Sequence of chain 1.C:
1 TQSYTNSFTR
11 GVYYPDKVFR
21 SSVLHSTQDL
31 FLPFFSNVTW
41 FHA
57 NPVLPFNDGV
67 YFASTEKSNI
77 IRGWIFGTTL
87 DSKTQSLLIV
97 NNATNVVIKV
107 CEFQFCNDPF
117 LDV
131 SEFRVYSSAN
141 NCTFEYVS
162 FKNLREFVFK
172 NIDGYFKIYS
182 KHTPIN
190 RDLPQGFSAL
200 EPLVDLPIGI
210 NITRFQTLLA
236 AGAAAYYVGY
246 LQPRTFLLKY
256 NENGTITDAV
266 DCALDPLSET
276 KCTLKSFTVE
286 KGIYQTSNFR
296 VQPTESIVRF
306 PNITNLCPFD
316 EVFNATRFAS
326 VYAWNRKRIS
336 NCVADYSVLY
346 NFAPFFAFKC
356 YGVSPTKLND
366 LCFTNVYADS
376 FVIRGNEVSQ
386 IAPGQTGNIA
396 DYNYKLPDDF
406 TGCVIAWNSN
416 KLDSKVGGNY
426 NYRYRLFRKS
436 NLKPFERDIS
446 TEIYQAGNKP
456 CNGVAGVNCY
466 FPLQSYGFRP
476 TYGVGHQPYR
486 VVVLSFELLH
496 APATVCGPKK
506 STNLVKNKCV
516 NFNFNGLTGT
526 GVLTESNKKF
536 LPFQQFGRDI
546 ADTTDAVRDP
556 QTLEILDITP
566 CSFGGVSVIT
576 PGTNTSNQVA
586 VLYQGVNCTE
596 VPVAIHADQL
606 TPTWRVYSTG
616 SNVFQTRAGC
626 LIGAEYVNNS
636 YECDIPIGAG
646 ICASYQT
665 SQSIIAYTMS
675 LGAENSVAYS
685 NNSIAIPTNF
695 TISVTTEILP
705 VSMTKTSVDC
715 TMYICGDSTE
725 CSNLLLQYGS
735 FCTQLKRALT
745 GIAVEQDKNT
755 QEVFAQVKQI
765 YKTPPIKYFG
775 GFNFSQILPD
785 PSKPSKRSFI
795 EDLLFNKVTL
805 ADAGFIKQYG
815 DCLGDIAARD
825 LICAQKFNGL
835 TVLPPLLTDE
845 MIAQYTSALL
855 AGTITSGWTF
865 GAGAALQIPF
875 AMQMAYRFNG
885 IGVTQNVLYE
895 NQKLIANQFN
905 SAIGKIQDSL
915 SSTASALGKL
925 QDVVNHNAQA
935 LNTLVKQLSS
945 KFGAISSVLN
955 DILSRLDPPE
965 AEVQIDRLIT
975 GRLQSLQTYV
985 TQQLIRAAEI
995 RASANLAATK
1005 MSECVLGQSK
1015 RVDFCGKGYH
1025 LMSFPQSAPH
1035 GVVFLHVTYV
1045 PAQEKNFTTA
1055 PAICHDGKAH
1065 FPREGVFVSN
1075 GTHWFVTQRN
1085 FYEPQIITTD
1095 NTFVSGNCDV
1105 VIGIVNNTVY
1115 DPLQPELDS

A protein and the small-molecule ligand that binds it are described below.
Small molecule (SMILES): CC(=O)N[C@@H]1[C@@H](O)[C@H](O)[C@@H](CO)O[C@H]1O

Sequence of chain 1.B:
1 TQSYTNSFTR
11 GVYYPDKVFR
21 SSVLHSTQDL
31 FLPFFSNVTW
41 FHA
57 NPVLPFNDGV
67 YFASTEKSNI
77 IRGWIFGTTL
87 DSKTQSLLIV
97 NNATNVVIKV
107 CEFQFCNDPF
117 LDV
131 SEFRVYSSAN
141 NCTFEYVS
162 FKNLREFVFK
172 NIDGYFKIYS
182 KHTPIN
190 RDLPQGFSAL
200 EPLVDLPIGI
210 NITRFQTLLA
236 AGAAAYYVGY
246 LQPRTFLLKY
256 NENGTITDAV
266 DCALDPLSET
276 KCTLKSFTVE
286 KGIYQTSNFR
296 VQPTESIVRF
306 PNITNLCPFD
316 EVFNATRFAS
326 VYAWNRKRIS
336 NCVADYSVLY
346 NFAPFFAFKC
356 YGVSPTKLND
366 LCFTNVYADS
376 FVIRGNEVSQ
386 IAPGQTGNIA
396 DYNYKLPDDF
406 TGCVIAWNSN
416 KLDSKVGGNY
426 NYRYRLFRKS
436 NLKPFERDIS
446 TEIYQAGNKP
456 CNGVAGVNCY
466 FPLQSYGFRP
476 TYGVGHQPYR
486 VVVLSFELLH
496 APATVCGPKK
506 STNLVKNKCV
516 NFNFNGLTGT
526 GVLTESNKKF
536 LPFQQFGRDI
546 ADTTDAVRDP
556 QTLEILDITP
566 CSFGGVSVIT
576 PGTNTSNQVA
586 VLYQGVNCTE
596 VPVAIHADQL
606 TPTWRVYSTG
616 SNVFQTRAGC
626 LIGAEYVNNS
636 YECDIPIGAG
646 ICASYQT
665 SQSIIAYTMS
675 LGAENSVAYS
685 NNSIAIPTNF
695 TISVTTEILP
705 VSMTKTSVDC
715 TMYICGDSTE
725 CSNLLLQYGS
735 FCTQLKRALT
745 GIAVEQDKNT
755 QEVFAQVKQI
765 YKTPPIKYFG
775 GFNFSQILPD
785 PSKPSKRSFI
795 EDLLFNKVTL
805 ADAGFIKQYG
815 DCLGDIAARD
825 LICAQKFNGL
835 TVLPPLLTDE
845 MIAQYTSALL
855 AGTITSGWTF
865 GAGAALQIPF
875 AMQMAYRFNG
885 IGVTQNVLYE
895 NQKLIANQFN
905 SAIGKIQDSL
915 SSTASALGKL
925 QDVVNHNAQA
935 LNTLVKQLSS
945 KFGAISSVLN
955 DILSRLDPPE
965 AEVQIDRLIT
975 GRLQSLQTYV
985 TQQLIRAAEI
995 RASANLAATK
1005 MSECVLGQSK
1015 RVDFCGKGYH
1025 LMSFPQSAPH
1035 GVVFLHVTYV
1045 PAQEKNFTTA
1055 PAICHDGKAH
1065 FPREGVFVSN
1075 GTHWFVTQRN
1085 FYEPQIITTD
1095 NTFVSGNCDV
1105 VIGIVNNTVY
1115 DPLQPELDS

Binding-site contacts:
Ligand atom C3 contacts residue ASN258 of chain 1.B at 3.8 Å.
Ligand atom C8 contacts residue ASN258 of chain 1.B at 4.3 Å.
Ligand atom C8 contacts residue GLU257 of chain 1.B at 3.3 Å.
Ligand atom O7 contacts residue ASN258 of chain 1.B at 4.5 Å.
Ligand atom O5 contacts residue ASN258 of chain 1.B at 2.4 Å (h-bond).
Ligand atom O7 contacts residue ASN256 of chain 1.B at 4.3 Å.
Ligand atom C7 contacts residue ASN258 of chain 1.B at 3.9 Å.
Ligand atom C1 contacts residue ASN258 of chain 1.B at 1.4 Å.
Ligand atom O5 contacts residue LYS534 of chain 1.C at 4.1 Å.
Ligand atom C5 contacts residue ASN258 of chain 1.B at 3.7 Å.
Ligand atom N2 contacts residue ASN258 of chain 1.B at 2.9 Å (h-bond).
Ligand atom C2 contacts residue ASN258 of chain 1.B at 2.5 Å.
Ligand atom C7 contacts residue ASN256 of chain 1.B at 3.9 Å.
Ligand atom C4 contacts residue ASN258 of chain 1.B at 4.2 Å.
Ligand atom C8 contacts residue ASN256 of chain 1.B at 3.4 Å.